Sequence of chain 11.F:
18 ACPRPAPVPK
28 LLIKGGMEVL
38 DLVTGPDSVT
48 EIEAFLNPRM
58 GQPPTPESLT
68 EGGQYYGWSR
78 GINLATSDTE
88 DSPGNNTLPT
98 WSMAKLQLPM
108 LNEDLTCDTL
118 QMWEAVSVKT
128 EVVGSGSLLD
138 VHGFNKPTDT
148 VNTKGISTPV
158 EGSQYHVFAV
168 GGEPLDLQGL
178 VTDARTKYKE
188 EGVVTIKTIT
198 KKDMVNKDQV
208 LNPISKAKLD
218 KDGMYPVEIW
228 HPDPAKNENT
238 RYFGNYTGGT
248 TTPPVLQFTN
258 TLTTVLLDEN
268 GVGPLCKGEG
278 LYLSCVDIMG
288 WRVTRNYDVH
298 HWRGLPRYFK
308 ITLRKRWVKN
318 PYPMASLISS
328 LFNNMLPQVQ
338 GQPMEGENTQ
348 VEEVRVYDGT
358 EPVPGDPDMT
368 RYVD

The protein below binds the small molecule below.
Small molecule (SMILES): CC(=O)N[C@H]1[C@H]([C@H](O)[C@H](O)CO)O[C@@](O[C@H]2[C@@H](O)[C@@H](CO)O[C@@H](O[C@H]3[C@H](O)[C@@H](O)[C@H](O)O[C@@H]3CO)[C@@H]2O)(C(=O)O)C[C@@H]1O

Binding-site contacts:
Ligand atom O3 contacts residue GLY78 of chain 11.F at 3.7 Å.
Ligand atom O1B contacts residue ARG77 of chain 11.F at 2.9 Å (salt-bridge).
Ligand atom O8 contacts residue TYR72 of chain 11.F at 4.2 Å.
Ligand atom C4 contacts residue GLY78 of chain 11.F at 3.4 Å.
Ligand atom C4 contacts residue HIS298 of chain 11.F at 4.1 Å.
Ligand atom O4 contacts residue ILE79 of chain 11.F at 3.5 Å (h-bond).
Ligand atom C5 contacts residue ASN93 of chain 11.F at 4.2 Å.
Ligand atom C6 contacts residue TYR72 of chain 11.F at 3.6 Å (hydrophobic).
Ligand atom O1A contacts residue GLY78 of chain 11.F at 3.7 Å.
Ligand atom C3 contacts residue GLY78 of chain 11.F at 4.0 Å.
Ligand atom O4 contacts residue TYR72 of chain 11.F at 4.3 Å.
Ligand atom O4 contacts residue THR291 of chain 11.F at 3.3 Å.
Ligand atom O6 contacts residue ASN93 of chain 11.F at 2.9 Å (h-bond).
Ligand atom O1A contacts residue TYR72 of chain 11.F at 3.2 Å.
Ligand atom O4 contacts residue HIS298 of chain 11.F at 3.1 Å (h-bond).
Ligand atom N5 contacts residue TYR72 of chain 11.F at 3.1 Å (h-bond).
Ligand atom C11 contacts residue ASP85 of chain 15.F at 3.7 Å.
Ligand atom O3 contacts residue ASN80 of chain 11.F at 4.0 Å.
Ligand atom C5 contacts residue TYR72 of chain 11.F at 3.6 Å (hydrophobic).
Ligand atom O10 contacts residue THR291 of chain 11.F at 3.7 Å.
Ligand atom C1 contacts residue TYR72 of chain 11.F at 3.8 Å (hydrophobic).
Ligand atom O8 contacts residue ARG77 of chain 11.F at 3.9 Å.
Ligand atom O1A contacts residue ARG77 of chain 11.F at 3.0 Å (salt-bridge).
Ligand atom C3 contacts residue VAL296 of chain 11.F at 3.5 Å (hydrophobic).
Ligand atom O1B contacts residue TYR72 of chain 11.F at 4.1 Å.
Ligand atom O4 contacts residue ASN80 of chain 11.F at 4.2 Å.
Ligand atom O10 contacts residue ASN293 of chain 11.F at 3.5 Å (h-bond).
Ligand atom C3 contacts residue ARG77 of chain 11.F at 3.9 Å.
Ligand atom C4 contacts residue TYR72 of chain 11.F at 3.5 Å (hydrophobic).
Ligand atom C3 contacts residue HIS298 of chain 11.F at 4.1 Å.
Ligand atom C2 contacts residue GLY78 of chain 11.F at 4.2 Å.
Ligand atom C7 contacts residue TYR72 of chain 11.F at 4.2 Å (hydrophobic).
Ligand atom C1 contacts residue ARG77 of chain 11.F at 3.5 Å.
Ligand atom C6 contacts residue ASN93 of chain 11.F at 3.1 Å.
Ligand atom O4 contacts residue GLY78 of chain 11.F at 3.1 Å.
Ligand atom C6 contacts residue THR94 of chain 11.F at 4.2 Å.
Ligand atom C3 contacts residue GLY78 of chain 11.F at 4.2 Å.
Ligand atom C4 contacts residue VAL296 of chain 11.F at 4.3 Å (hydrophobic).
Ligand atom C10 contacts residue TYR72 of chain 11.F at 4.1 Å (hydrophobic).
Ligand atom O4 contacts residue VAL296 of chain 11.F at 3.8 Å.

Sequence of chain 15.F:
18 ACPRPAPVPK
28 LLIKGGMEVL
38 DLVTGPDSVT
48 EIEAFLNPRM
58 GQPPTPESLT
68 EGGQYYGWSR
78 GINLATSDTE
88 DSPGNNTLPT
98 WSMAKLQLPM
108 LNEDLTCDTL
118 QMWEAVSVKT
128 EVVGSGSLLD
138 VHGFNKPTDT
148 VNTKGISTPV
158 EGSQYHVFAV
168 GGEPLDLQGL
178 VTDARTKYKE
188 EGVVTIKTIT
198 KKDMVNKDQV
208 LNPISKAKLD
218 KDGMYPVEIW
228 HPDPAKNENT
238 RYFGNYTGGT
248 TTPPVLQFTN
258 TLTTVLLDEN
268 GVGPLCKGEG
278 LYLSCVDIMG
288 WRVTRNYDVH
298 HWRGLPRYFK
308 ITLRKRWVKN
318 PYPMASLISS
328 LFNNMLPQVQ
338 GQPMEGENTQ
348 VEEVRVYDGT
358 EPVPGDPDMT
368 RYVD